This protein binds this small molecule.
Small molecule (SMILES): CC(C)C[C@H](NC(=O)[C@H](Cc1cc(-c2ccccc2)cc(-c2ccccc2)c1)CP(=O)(O)[C@@H](N)CCc1ccccc1)C(N)=O

Sequence of chain 1.B:
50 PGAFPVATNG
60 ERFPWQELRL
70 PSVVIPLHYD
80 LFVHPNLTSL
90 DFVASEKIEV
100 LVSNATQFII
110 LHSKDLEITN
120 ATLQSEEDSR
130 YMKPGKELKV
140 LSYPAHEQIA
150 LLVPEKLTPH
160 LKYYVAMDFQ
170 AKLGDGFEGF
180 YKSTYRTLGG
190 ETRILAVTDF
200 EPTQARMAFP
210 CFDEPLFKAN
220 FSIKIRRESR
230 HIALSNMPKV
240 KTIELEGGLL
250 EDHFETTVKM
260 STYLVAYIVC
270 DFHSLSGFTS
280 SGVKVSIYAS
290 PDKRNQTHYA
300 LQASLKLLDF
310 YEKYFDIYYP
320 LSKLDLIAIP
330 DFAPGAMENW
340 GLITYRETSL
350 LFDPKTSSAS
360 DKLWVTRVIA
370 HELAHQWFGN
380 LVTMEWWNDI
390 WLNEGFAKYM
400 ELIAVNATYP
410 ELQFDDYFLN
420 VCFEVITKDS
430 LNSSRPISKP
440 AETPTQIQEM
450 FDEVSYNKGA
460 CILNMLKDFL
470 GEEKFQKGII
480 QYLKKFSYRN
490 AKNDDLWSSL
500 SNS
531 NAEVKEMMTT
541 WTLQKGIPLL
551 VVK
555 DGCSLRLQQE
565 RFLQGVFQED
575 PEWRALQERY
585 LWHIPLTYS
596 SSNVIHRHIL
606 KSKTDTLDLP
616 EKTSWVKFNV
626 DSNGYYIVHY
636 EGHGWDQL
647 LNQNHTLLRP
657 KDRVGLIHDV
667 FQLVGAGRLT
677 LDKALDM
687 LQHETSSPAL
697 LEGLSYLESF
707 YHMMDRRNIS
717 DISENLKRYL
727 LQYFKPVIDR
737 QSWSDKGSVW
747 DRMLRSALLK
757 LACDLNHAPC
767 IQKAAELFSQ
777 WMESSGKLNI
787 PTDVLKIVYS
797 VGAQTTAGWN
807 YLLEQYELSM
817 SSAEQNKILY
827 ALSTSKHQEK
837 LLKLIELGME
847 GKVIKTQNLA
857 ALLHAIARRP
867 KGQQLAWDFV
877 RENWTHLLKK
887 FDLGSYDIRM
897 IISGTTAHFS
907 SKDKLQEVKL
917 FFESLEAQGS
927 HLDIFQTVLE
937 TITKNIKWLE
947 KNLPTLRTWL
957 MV

Binding-site contacts:
Ligand atom C05 contacts residue ALA335 of chain 1.B at 3.3 Å (hydrophobic).
Ligand atom O17 contacts residue PRO333 of chain 1.B at 3.5 Å.
Ligand atom N01 contacts residue GLU200 of chain 1.B at 3.3 Å (salt-bridge).
Ligand atom O16 contacts residue TYR892 of chain 1.B at 3.8 Å.
Ligand atom C26 contacts residue TYR455 of chain 1.B at 3.5 Å (hydrophobic).
Ligand atom N15 contacts residue PRO333 of chain 1.B at 3.7 Å.
Ligand atom O04 contacts residue HIS374 of chain 1.B at 3.2 Å (h-bond).
Ligand atom O04 contacts residue ZN1 of chain 1.AA at 2.2 Å.
Ligand atom C39 contacts residue MET336 of chain 1.B at 3.8 Å (hydrophobic).
Ligand atom N01 contacts residue GLU337 of chain 1.B at 3.2 Å.
Ligand atom O04 contacts residue GLU371 of chain 1.B at 2.7 Å (salt-bridge).
Ligand atom O37 contacts residue HIS370 of chain 1.B at 3.4 Å (h-bond).
Ligand atom C27 contacts residue TYR455 of chain 1.B at 3.5 Å (hydrophobic).
Ligand atom P03 contacts residue HIS370 of chain 1.B at 3.8 Å.
Ligand atom C12 contacts residue TYR892 of chain 1.B at 3.3 Å (hydrophobic).
Ligand atom C25 contacts residue GLU452 of chain 1.B at 3.5 Å.
Ligand atom C45 contacts residue PHE450 of chain 1.B at 3.6 Å (hydrophobic).
Ligand atom O04 contacts residue HIS370 of chain 1.B at 2.9 Å.
Ligand atom N15 contacts residue TYR892 of chain 1.B at 3.6 Å.
Ligand atom N01 contacts residue ZN1 of chain 1.AA at 3.7 Å.
Ligand atom N01 contacts residue MET336 of chain 1.B at 3.6 Å (h-bond).
Ligand atom O17 contacts residue ALA335 of chain 1.B at 3.7 Å.
Ligand atom P03 contacts residue GLU371 of chain 1.B at 3.6 Å.
Ligand atom C13 contacts residue TYR455 of chain 1.B at 3.3 Å (hydrophobic).
Ligand atom C05 contacts residue GLU371 of chain 1.B at 3.4 Å.
Ligand atom C02 contacts residue ALA335 of chain 1.B at 3.5 Å (hydrophobic).
Ligand atom O37 contacts residue GLU393 of chain 1.B at 2.8 Å (salt-bridge).
Ligand atom C25 contacts residue ASP451 of chain 1.B at 3.8 Å.
Ligand atom C23 contacts residue TYR892 of chain 1.B at 3.8 Å (hydrophobic).
Ligand atom O37 contacts residue TYR455 of chain 1.B at 2.7 Å (h-bond).
Ligand atom O17 contacts residue GLY334 of chain 1.B at 2.5 Å (h-bond).
Ligand atom C07 contacts residue GLY334 of chain 1.B at 3.7 Å.
Ligand atom O37 contacts residue ZN1 of chain 1.AA at 2.1 Å.
Ligand atom C32 contacts residue ARG345 of chain 1.B at 3.8 Å.
Ligand atom C38 contacts residue GLU200 of chain 1.B at 3.5 Å.
Ligand atom C44 contacts residue PRO201 of chain 1.B at 3.8 Å (hydrophobic).
Ligand atom C39 contacts residue GLU200 of chain 1.B at 3.2 Å.
Ligand atom P03 contacts residue GLU393 of chain 1.B at 3.7 Å.
Ligand atom N01 contacts residue GLU393 of chain 1.B at 3.6 Å.
Ligand atom P03 contacts residue ZN1 of chain 1.AA at 2.6 Å.